Binding-site contacts:
Ligand atom O4 contacts residue TRP136 of chain 1.A at 3.4 Å.
Ligand atom O1 contacts residue GLU180 of chain 1.A at 2.8 Å (salt-bridge).
Ligand atom C3 contacts residue ASP286 of chain 1.A at 3.9 Å.
Ligand atom O2 contacts residue TRP15 of chain 1.A at 3.5 Å (h-bond).
Ligand atom C3 contacts residue TRP136 of chain 1.A at 3.8 Å (hydrophobic).
Ligand atom C4 contacts residue HIS53 of chain 1.A at 3.4 Å.
Ligand atom C1 contacts residue GLU180 of chain 1.A at 3.7 Å.
Ligand atom O3 contacts residue MG1 of chain 1.C at 2.4 Å.
Ligand atom O1 contacts residue HIS219 of chain 1.A at 3.3 Å.
Ligand atom O1 contacts residue ASP286 of chain 1.A at 3.5 Å (salt-bridge).
Ligand atom O4 contacts residue HIS53 of chain 1.A at 2.7 Å (h-bond).
Ligand atom C1 contacts residue MG1 of chain 1.C at 3.3 Å.
Ligand atom O contacts residue PHE25 of chain 1.B at 3.6 Å.
Ligand atom N contacts residue LYS182 of chain 1.A at 3.9 Å.
Ligand atom N contacts residue PHE25 of chain 1.B at 3.6 Å.
Ligand atom C2 contacts residue ASP286 of chain 1.A at 3.2 Å.
Ligand atom C2 contacts residue GLU180 of chain 1.A at 4.0 Å.
Ligand atom N contacts residue TRP136 of chain 1.A at 3.3 Å.
Ligand atom O1 contacts residue MG1 of chain 1.C at 2.4 Å.
Ligand atom C1 contacts residue MG1 of chain 1.D at 3.0 Å.
Ligand atom O1 contacts residue GLU216 of chain 1.A at 3.0 Å (salt-bridge).
Ligand atom O contacts residue MG1 of chain 1.D at 2.4 Å.
Ligand atom O contacts residue LYS182 of chain 1.A at 2.8 Å (salt-bridge).
Ligand atom O3 contacts residue ASP286 of chain 1.A at 3.2 Å (salt-bridge).
Ligand atom C3 contacts residue GLU180 of chain 1.A at 3.3 Å.
Ligand atom C1 contacts residue ASP286 of chain 1.A at 3.8 Å.
Ligand atom C3 contacts residue MG1 of chain 1.C at 3.4 Å.
Ligand atom O contacts residue HIS219 of chain 1.A at 3.1 Å (h-bond).
Ligand atom O3 contacts residue GLU180 of chain 1.A at 2.6 Å (salt-bridge).
Ligand atom O3 contacts residue ASP244 of chain 1.A at 3.4 Å (salt-bridge).
Ligand atom O4 contacts residue PHE93 of chain 1.A at 3.5 Å.
Ligand atom C1 contacts residue TRP136 of chain 1.A at 4.0 Å (hydrophobic).
Ligand atom C2 contacts residue MG1 of chain 1.C at 3.3 Å.
Ligand atom O1 contacts residue MG1 of chain 1.D at 2.4 Å.
Ligand atom N contacts residue MG1 of chain 1.D at 3.1 Å.
Ligand atom O2 contacts residue HIS53 of chain 1.A at 4.0 Å.
Ligand atom O2 contacts residue ASP286 of chain 1.A at 3.5 Å (salt-bridge).
Ligand atom O contacts residue TRP136 of chain 1.A at 3.3 Å.
Ligand atom C4 contacts residue GLU180 of chain 1.A at 3.9 Å.
Ligand atom C4 contacts residue TRP136 of chain 1.A at 3.9 Å (hydrophobic).

Sequence of chain 1.B:
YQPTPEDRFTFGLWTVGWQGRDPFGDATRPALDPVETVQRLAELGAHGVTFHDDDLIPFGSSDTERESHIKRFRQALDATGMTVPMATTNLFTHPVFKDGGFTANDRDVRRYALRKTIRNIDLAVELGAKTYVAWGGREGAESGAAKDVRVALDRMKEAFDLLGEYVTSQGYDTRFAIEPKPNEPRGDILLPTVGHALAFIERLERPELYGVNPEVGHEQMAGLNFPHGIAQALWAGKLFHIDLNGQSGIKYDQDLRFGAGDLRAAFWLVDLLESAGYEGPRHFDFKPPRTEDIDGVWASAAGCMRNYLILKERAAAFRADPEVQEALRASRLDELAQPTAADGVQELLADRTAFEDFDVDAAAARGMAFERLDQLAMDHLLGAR

The small molecule below binds the protein below.
Small molecule (SMILES): OC[C@@H](O)[C@H](O)/C(O)=N/O

Sequence of chain 1.A:
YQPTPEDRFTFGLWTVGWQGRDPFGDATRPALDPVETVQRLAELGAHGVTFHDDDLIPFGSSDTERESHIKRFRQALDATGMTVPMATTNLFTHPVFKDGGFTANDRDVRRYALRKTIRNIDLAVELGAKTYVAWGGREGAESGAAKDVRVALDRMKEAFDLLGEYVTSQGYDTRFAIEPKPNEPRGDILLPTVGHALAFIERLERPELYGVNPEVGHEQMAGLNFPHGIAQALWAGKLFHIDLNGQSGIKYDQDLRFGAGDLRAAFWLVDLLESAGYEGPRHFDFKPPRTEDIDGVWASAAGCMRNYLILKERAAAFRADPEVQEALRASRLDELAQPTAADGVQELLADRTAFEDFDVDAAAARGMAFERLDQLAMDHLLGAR